The protein below binds the small molecule below.
Small molecule (SMILES): CC(C)(C)NC(=O)[C@@H](c1cccnc1)N(C(=O)c1ccco1)c1ccc(C(C)(C)C)cc1

Sequence of chain 2.A:
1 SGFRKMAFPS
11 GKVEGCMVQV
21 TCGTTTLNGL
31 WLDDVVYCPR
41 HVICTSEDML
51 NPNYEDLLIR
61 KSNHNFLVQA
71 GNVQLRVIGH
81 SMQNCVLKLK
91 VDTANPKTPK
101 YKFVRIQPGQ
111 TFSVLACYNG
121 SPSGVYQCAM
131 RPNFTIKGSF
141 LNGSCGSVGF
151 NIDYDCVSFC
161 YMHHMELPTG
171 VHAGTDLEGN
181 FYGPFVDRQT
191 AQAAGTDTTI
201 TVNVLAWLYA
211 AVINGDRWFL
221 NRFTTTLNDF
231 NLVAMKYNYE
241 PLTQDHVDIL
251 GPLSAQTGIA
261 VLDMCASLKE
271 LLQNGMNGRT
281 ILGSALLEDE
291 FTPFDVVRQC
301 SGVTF

Binding-site contacts:
Ligand atom O3 contacts residue GLY143 of chain 2.A at 3.2 Å (h-bond).
Ligand atom C17 contacts residue ASP187 of chain 2.A at 3.5 Å.
Ligand atom C7 contacts residue THR26 of chain 2.A at 3.4 Å.
Ligand atom N3 contacts residue SER144 of chain 2.A at 3.5 Å (h-bond).
Ligand atom C9 contacts residue HIS164 of chain 2.A at 3.1 Å.
Ligand atom C21 contacts residue HIS163 of chain 2.A at 3.7 Å.
Ligand atom C16 contacts residue HIS41 of chain 2.A at 3.7 Å.
Ligand atom C26 contacts residue GLN189 of chain 2.A at 3.2 Å.
Ligand atom C15 contacts residue MET49 of chain 2.A at 3.5 Å (hydrophobic).
Ligand atom O2 contacts residue GLU166 of chain 2.A at 3.6 Å.
Ligand atom C22 contacts residue CYS145 of chain 2.A at 3.7 Å (hydrophobic).
Ligand atom C25 contacts residue GLU166 of chain 2.A at 3.2 Å.
Ligand atom C17 contacts residue HIS41 of chain 2.A at 3.7 Å.
Ligand atom C21 contacts residue LEU141 of chain 2.A at 3.6 Å (hydrophobic).
Ligand atom O3 contacts residue CYS145 of chain 2.A at 3.4 Å (h-bond).
Ligand atom C10 contacts residue HIS41 of chain 2.A at 3.7 Å.
Ligand atom O1 contacts residue ASN142 of chain 2.A at 3.0 Å (h-bond).
Ligand atom C10 contacts residue HIS164 of chain 2.A at 3.6 Å.
Ligand atom C21 contacts residue GLU166 of chain 2.A at 3.7 Å.
Ligand atom C4 contacts residue CYS145 of chain 2.A at 3.2 Å (hydrophobic).
Ligand atom N3 contacts residue HIS163 of chain 2.A at 2.9 Å (h-bond).
Ligand atom C15 contacts residue GLN189 of chain 2.A at 3.5 Å.
Ligand atom C21 contacts residue PHE140 of chain 2.A at 3.2 Å (hydrophobic).
Ligand atom C6 contacts residue THR25 of chain 2.A at 3.6 Å.
Ligand atom C21 contacts residue SER144 of chain 2.A at 3.7 Å.
Ligand atom C20 contacts residue GLU166 of chain 2.A at 3.5 Å.
Ligand atom C15 contacts residue ARG188 of chain 2.A at 3.6 Å.
Ligand atom C7 contacts residue LEU27 of chain 2.A at 3.8 Å (hydrophobic).
Ligand atom O1 contacts residue GLY143 of chain 2.A at 3.1 Å (h-bond).
Ligand atom C6 contacts residue HIS41 of chain 2.A at 3.4 Å.
Ligand atom C19 contacts residue ASN142 of chain 2.A at 3.7 Å.
Ligand atom C1 contacts residue ASN142 of chain 2.A at 3.6 Å.
Ligand atom C16 contacts residue MET49 of chain 2.A at 3.5 Å (hydrophobic).
Ligand atom C20 contacts residue PHE140 of chain 2.A at 3.4 Å (hydrophobic).
Ligand atom C5 contacts residue CYS145 of chain 2.A at 3.7 Å (hydrophobic).
Ligand atom C5 contacts residue HIS41 of chain 2.A at 3.5 Å.
Ligand atom C20 contacts residue LEU141 of chain 2.A at 3.6 Å (hydrophobic).
Ligand atom C1 contacts residue CYS145 of chain 2.A at 3.5 Å (hydrophobic).
Ligand atom C2 contacts residue ASN142 of chain 2.A at 3.7 Å.
Ligand atom C24 contacts residue GLN189 of chain 2.A at 3.6 Å.

Sequence of chain 1.A:
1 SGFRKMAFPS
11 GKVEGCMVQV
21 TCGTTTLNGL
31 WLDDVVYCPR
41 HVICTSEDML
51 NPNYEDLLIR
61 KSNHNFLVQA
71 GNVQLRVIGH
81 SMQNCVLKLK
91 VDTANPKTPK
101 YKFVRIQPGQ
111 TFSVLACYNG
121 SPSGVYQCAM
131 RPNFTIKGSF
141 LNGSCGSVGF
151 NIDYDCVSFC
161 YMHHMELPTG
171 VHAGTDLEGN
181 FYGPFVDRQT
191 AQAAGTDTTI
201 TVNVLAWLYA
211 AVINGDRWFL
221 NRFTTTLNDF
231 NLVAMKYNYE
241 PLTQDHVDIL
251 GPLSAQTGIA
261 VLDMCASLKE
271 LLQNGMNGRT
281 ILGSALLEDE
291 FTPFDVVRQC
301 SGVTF